Sequence of chain 1.B:
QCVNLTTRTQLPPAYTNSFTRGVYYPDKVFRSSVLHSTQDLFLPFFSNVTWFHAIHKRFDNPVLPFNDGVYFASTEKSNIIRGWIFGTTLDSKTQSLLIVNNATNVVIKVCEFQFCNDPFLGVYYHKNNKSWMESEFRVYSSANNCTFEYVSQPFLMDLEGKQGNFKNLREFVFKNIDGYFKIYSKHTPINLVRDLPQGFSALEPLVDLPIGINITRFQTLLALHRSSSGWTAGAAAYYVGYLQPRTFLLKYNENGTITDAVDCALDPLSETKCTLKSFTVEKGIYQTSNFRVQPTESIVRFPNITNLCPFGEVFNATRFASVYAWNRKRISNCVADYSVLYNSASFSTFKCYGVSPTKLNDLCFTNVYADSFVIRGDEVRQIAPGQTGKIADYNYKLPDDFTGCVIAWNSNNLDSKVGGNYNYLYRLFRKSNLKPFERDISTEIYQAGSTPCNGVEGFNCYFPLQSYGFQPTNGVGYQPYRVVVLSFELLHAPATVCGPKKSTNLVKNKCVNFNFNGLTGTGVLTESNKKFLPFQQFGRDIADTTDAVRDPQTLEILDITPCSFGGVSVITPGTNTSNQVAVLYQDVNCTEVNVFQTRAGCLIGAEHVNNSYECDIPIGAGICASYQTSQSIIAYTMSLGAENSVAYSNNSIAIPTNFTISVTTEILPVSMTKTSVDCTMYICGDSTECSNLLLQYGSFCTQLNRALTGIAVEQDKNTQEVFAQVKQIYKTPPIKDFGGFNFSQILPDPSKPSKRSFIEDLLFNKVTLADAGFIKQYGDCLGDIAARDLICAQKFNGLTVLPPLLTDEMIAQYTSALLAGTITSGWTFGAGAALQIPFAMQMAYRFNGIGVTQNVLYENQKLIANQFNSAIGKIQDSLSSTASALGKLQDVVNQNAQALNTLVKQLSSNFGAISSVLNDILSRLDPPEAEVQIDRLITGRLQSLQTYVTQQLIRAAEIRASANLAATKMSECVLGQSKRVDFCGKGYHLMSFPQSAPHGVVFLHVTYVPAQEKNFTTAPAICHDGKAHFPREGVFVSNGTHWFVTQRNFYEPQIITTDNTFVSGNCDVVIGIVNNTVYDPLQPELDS

Binding-site contacts:
Ligand atom C1 contacts residue ASN149 of chain 1.B at 1.4 Å.
Ligand atom C6 contacts residue MET153 of chain 1.B at 3.1 Å (hydrophobic).
Ligand atom C2 contacts residue ASN149 of chain 1.B at 2.4 Å.
Ligand atom C3 contacts residue ASN149 of chain 1.B at 3.7 Å.
Ligand atom O5 contacts residue ASN149 of chain 1.B at 2.4 Å (h-bond).
Ligand atom C8 contacts residue ASN149 of chain 1.B at 4.2 Å.
Ligand atom O6 contacts residue TYR144 of chain 1.B at 3.5 Å (h-bond).
Ligand atom C7 contacts residue ASN149 of chain 1.B at 3.1 Å.
Ligand atom O7 contacts residue ASN149 of chain 1.B at 3.0 Å (h-bond).
Ligand atom O4 contacts residue MET153 of chain 1.B at 4.4 Å.
Ligand atom C5 contacts residue ASN149 of chain 1.B at 3.6 Å.
Ligand atom O6 contacts residue MET153 of chain 1.B at 2.4 Å.
Ligand atom N2 contacts residue ASN149 of chain 1.B at 2.8 Å (h-bond).
Ligand atom C4 contacts residue ASN149 of chain 1.B at 4.2 Å.
Ligand atom C5 contacts residue MET153 of chain 1.B at 4.4 Å (hydrophobic).

This protein binds this small molecule.
Small molecule (SMILES): CC(=O)N[C@@H]1[C@@H](O)[C@H](O)[C@@H](CO)O[C@H]1O